The protein below binds the small molecule below.
Small molecule (SMILES): Nc1ncc(-c2ccc(C3(C(=O)O)CCCC3)cc2)cc1-c1ccc(Cl)cc1

Binding-site contacts:
Ligand atom CL1 contacts residue ASP170 of chain 1.A at 3.7 Å.
Ligand atom C5 contacts residue VAL30 of chain 1.A at 3.6 Å (hydrophobic).
Ligand atom N1 contacts residue CYS107 of chain 1.A at 2.9 Å (h-bond).
Ligand atom O1 contacts residue GLY31 of chain 1.A at 2.8 Å (h-bond).
Ligand atom C16 contacts residue VAL169 of chain 1.A at 3.5 Å (hydrophobic).
Ligand atom C17 contacts residue LEU159 of chain 1.A at 3.7 Å (hydrophobic).
Ligand atom C10 contacts residue GLU105 of chain 1.A at 3.8 Å.
Ligand atom C1 contacts residue VAL30 of chain 1.A at 3.5 Å (hydrophobic).
Ligand atom C6 contacts residue VAL30 of chain 1.A at 3.5 Å (hydrophobic).
Ligand atom C10 contacts residue LEU159 of chain 1.A at 3.3 Å (hydrophobic).
Ligand atom N2 contacts residue LEU159 of chain 1.A at 3.7 Å.
Ligand atom C10 contacts residue ALA51 of chain 1.A at 3.5 Å (hydrophobic).
Ligand atom C13 contacts residue MET104 of chain 1.A at 3.7 Å (hydrophobic).
Ligand atom C13 contacts residue ALA51 of chain 1.A at 3.9 Å (hydrophobic).
Ligand atom C16 contacts residue TYR35 of chain 1.A at 3.4 Å (hydrophobic).
Ligand atom N1 contacts residue PHE106 of chain 1.A at 3.7 Å.
Ligand atom C7 contacts residue VAL30 of chain 1.A at 3.8 Å (hydrophobic).
Ligand atom N2 contacts residue ALA51 of chain 1.A at 3.4 Å.
Ligand atom C22 contacts residue ASP114 of chain 1.A at 3.6 Å.
Ligand atom N1 contacts residue GLU105 of chain 1.A at 3.6 Å.
Ligand atom C8 contacts residue LEU159 of chain 1.A at 3.6 Å (hydrophobic).
Ligand atom C13 contacts residue VAL38 of chain 1.A at 3.5 Å (hydrophobic).
Ligand atom C14 contacts residue MET104 of chain 1.A at 3.6 Å (hydrophobic).
Ligand atom C12 contacts residue LEU159 of chain 1.A at 3.8 Å (hydrophobic).
Ligand atom C23 contacts residue GLY31 of chain 1.A at 3.6 Å.
Ligand atom C4 contacts residue GLY31 of chain 1.A at 3.7 Å.
Ligand atom C17 contacts residue VAL169 of chain 1.A at 3.6 Å (hydrophobic).
Ligand atom O2 contacts residue VAL30 of chain 1.A at 3.6 Å.
Ligand atom C11 contacts residue CYS107 of chain 1.A at 3.2 Å (hydrophobic).
Ligand atom C14 contacts residue VAL38 of chain 1.A at 3.7 Å (hydrophobic).
Ligand atom C2 contacts residue VAL30 of chain 1.A at 3.5 Å (hydrophobic).
Ligand atom C8 contacts residue VAL30 of chain 1.A at 3.7 Å (hydrophobic).
Ligand atom N2 contacts residue GLU105 of chain 1.A at 2.9 Å (salt-bridge).
Ligand atom N1 contacts residue ALA51 of chain 1.A at 3.8 Å.
Ligand atom C1 contacts residue CYS107 of chain 1.A at 3.7 Å (hydrophobic).
Ligand atom N1 contacts residue LEU159 of chain 1.A at 3.7 Å.
Ligand atom C9 contacts residue LEU159 of chain 1.A at 3.3 Å (hydrophobic).
Ligand atom C3 contacts residue GLY110 of chain 1.A at 3.7 Å.
Ligand atom C4 contacts residue GLY110 of chain 1.A at 3.8 Å.
Ligand atom C1 contacts residue PHE106 of chain 1.A at 3.7 Å (hydrophobic).

Sequence of chain 1.A:
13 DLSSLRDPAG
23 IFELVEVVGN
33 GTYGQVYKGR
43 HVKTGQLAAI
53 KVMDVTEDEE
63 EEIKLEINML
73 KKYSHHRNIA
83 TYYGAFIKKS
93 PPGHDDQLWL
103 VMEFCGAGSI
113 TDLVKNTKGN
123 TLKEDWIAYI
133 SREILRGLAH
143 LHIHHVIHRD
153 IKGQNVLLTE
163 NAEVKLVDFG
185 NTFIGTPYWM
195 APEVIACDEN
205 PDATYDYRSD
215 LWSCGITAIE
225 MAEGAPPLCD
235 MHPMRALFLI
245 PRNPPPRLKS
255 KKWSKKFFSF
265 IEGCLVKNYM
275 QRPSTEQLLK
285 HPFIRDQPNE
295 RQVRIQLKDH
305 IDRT